A small-molecule ligand and the protein it binds are described below.
Small molecule (SMILES): O=c1[nH]c(=O)c2[nH]c(=O)[nH]c2[nH]1

Binding-site contacts:
Ligand atom O13 contacts residue TYR9 of chain 1.A at 3.7 Å.
Ligand atom O13 contacts residue THR58 of chain 1.A at 3.7 Å.
Ligand atom C8 contacts residue LEU171 of chain 2.A at 4.0 Å (hydrophobic).
Ligand atom N7 contacts residue PHE160 of chain 2.A at 3.6 Å.
Ligand atom O24 contacts residue THR58 of chain 1.A at 3.3 Å (h-bond).
Ligand atom N1 contacts residue GLN229 of chain 2.A at 3.0 Å (h-bond).
Ligand atom C6 contacts residue PHE160 of chain 2.A at 3.4 Å (hydrophobic).
Ligand atom C8 contacts residue ASP59 of chain 1.A at 3.8 Å.
Ligand atom C2 contacts residue VAL228 of chain 2.A at 4.0 Å (hydrophobic).
Ligand atom N3 contacts residue ARG177 of chain 2.A at 2.9 Å (salt-bridge).
Ligand atom O24 contacts residue ALA57 of chain 1.A at 3.7 Å.
Ligand atom O11 contacts residue ARG177 of chain 2.A at 2.9 Å (salt-bridge).
Ligand atom C5 contacts residue THR58 of chain 1.A at 3.9 Å.
Ligand atom O11 contacts residue VAL228 of chain 2.A at 2.9 Å (h-bond).
Ligand atom C2 contacts residue ASN255 of chain 2.A at 3.9 Å.
Ligand atom N1 contacts residue PHE160 of chain 2.A at 3.5 Å.
Ligand atom O24 contacts residue ASP59 of chain 1.A at 2.9 Å (salt-bridge).
Ligand atom C4 contacts residue ARG177 of chain 2.A at 3.8 Å.
Ligand atom C6 contacts residue GLN229 of chain 2.A at 3.8 Å.
Ligand atom C8 contacts residue PHE160 of chain 2.A at 3.7 Å (hydrophobic).
Ligand atom C2 contacts residue PHE160 of chain 2.A at 3.5 Å (hydrophobic).
Ligand atom O13 contacts residue PHE160 of chain 2.A at 3.9 Å.
Ligand atom O11 contacts residue GLN229 of chain 2.A at 3.8 Å.
Ligand atom C4 contacts residue PHE160 of chain 2.A at 3.3 Å (hydrophobic).
Ligand atom C2 contacts residue GLN229 of chain 2.A at 3.9 Å.
Ligand atom N3 contacts residue ASN255 of chain 2.A at 3.4 Å (h-bond).
Ligand atom N7 contacts residue THR58 of chain 1.A at 2.9 Å (h-bond).
Ligand atom N7 contacts residue ALA57 of chain 1.A at 3.7 Å.
Ligand atom C4 contacts residue ASN255 of chain 2.A at 4.0 Å.
Ligand atom O11 contacts residue PHE160 of chain 2.A at 3.7 Å.
Ligand atom O11 contacts residue SER227 of chain 2.A at 3.5 Å.
Ligand atom O24 contacts residue LEU171 of chain 2.A at 3.5 Å.
Ligand atom C8 contacts residue THR58 of chain 1.A at 3.2 Å.
Ligand atom O13 contacts residue GLN229 of chain 2.A at 2.9 Å (h-bond).
Ligand atom N3 contacts residue PHE160 of chain 2.A at 3.6 Å.
Ligand atom N9 contacts residue PHE160 of chain 2.A at 3.5 Å.
Ligand atom C5 contacts residue PHE160 of chain 2.A at 3.4 Å (hydrophobic).
Ligand atom N9 contacts residue ARG177 of chain 2.A at 3.9 Å.
Ligand atom O13 contacts residue ILE55 of chain 1.A at 3.5 Å.
Ligand atom C2 contacts residue ARG177 of chain 2.A at 3.6 Å.

Sequence of chain 1.A:
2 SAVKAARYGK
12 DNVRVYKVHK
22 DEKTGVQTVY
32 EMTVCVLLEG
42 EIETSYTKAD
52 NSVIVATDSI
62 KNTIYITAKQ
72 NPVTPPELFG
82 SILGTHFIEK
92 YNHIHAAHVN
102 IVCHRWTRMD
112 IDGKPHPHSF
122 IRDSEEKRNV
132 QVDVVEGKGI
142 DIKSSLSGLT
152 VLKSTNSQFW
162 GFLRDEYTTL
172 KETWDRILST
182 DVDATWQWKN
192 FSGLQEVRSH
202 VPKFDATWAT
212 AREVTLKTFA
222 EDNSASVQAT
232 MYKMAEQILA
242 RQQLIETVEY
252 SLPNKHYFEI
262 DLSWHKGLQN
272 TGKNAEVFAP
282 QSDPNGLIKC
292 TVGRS

Sequence of chain 2.A:
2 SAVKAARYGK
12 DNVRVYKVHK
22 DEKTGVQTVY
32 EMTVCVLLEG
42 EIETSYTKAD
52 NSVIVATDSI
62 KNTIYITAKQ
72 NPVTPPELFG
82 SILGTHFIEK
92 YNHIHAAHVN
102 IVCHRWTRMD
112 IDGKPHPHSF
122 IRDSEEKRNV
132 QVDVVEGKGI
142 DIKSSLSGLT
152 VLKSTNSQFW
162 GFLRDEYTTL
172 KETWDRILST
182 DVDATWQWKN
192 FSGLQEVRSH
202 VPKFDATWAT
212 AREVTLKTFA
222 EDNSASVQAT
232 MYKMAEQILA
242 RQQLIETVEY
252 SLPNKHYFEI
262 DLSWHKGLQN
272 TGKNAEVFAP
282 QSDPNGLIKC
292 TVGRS